Sequence of chain 26.G:
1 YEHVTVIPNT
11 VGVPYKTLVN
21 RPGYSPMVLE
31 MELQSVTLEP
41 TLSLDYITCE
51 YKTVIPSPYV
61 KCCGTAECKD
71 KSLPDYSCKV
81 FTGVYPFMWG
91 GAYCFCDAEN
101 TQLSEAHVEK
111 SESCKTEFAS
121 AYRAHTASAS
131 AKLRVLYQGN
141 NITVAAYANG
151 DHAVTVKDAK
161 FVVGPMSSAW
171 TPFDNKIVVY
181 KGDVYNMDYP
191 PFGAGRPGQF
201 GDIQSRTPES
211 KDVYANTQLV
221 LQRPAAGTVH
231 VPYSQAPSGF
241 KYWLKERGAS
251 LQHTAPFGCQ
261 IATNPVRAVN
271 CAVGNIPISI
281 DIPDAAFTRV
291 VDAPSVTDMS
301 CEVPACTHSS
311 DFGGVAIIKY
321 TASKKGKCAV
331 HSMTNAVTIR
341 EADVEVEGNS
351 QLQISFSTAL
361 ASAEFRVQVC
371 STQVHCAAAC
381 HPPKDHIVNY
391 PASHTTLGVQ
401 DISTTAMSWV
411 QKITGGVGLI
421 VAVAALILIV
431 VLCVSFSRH

Binding-site contacts:
Ligand atom C7 contacts residue ASN259 of chain 26.H at 3.1 Å.
Ligand atom O5 contacts residue THR116 of chain 26.G at 3.9 Å.
Ligand atom O6 contacts residue THR116 of chain 26.G at 3.3 Å.
Ligand atom C5 contacts residue ASN259 of chain 26.H at 3.6 Å.
Ligand atom C3 contacts residue ASN259 of chain 26.H at 3.8 Å.
Ligand atom O7 contacts residue ASN259 of chain 26.H at 2.9 Å (h-bond).
Ligand atom C6 contacts residue LYS115 of chain 26.G at 4.1 Å.
Ligand atom O6 contacts residue LYS115 of chain 26.G at 4.2 Å.
Ligand atom C6 contacts residue THR116 of chain 26.G at 3.8 Å.
Ligand atom C4 contacts residue ASN259 of chain 26.H at 4.2 Å.
Ligand atom C1 contacts residue ASN259 of chain 26.H at 1.4 Å.
Ligand atom C5 contacts residue THR116 of chain 26.G at 4.5 Å.
Ligand atom N2 contacts residue ASN259 of chain 26.H at 2.9 Å (h-bond).
Ligand atom C2 contacts residue ASN259 of chain 26.H at 2.4 Å.
Ligand atom O5 contacts residue ASN259 of chain 26.H at 2.3 Å (h-bond).
Ligand atom O7 contacts residue LYS181 of chain 26.G at 4.2 Å.
Ligand atom C8 contacts residue ASN259 of chain 26.H at 4.4 Å.

The protein below binds the small molecule below.
Small molecule (SMILES): CC(=O)N[C@@H]1[C@@H](O)[C@H](O)[C@@H](CO)O[C@H]1O

Sequence of chain 26.H:
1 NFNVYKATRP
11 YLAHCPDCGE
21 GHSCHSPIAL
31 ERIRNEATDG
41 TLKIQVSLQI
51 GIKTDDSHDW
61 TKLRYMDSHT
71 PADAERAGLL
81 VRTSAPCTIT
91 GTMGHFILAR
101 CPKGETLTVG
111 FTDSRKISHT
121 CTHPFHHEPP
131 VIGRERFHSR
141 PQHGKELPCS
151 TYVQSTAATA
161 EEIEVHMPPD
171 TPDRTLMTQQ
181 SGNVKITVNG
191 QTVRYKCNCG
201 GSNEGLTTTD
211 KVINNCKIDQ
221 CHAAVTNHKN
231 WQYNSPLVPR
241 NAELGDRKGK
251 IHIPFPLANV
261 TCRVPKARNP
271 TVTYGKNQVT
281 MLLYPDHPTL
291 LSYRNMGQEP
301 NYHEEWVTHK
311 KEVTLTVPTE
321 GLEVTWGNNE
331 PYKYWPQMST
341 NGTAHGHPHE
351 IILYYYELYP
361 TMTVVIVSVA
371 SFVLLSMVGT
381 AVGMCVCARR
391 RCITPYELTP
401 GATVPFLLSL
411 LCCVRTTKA